Sequence of chain 1.A:
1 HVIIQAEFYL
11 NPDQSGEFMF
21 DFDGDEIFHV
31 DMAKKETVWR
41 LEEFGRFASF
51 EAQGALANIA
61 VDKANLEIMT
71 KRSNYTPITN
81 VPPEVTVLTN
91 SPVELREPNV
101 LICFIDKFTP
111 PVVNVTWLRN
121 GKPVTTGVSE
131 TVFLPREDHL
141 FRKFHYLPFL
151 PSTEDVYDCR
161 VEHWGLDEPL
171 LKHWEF

Binding-site contacts:
Ligand atom N2 contacts residue ASN74 of chain 1.A at 2.9 Å (h-bond).
Ligand atom C4 contacts residue ASN74 of chain 1.A at 4.2 Å.
Ligand atom O5 contacts residue ASN74 of chain 1.A at 2.3 Å (h-bond).
Ligand atom C1 contacts residue ASN74 of chain 1.A at 1.4 Å.
Ligand atom C2 contacts residue ASN74 of chain 1.A at 2.4 Å.
Ligand atom C3 contacts residue ASN74 of chain 1.A at 3.8 Å.
Ligand atom C7 contacts residue ASN74 of chain 1.A at 4.1 Å.
Ligand atom C5 contacts residue ASN74 of chain 1.A at 3.6 Å.
Ligand atom C8 contacts residue ASN74 of chain 1.A at 4.5 Å.

This small molecule binds to this protein.
Small molecule (SMILES): CC(=O)N[C@@H]1[C@@H](O)[C@H](O)[C@@H](CO)O[C@H]1O